A protein and the small-molecule ligand that binds it are described below.
Small molecule (SMILES): CC(=O)N[C@H]1[C@H](O[C@H]2[C@H](O)[C@@H](NC(C)=O)CO[C@@H]2CO)O[C@H](CO)[C@@H](O)[C@@H]1O

Binding-site contacts:
Ligand atom O5 contacts residue ASN12 of chain 9.A at 2.5 Å (h-bond).
Ligand atom C7 contacts residue ASN12 of chain 9.A at 4.3 Å.
Ligand atom N2 contacts residue ASN12 of chain 9.A at 4.0 Å.
Ligand atom C5 contacts residue ASN12 of chain 9.A at 3.9 Å.
Ligand atom C2 contacts residue ASN12 of chain 9.A at 3.5 Å.
Ligand atom O7 contacts residue ASN12 of chain 9.A at 4.2 Å.
Ligand atom C1 contacts residue ASN12 of chain 9.A at 2.1 Å.

Sequence of chain 9.A:
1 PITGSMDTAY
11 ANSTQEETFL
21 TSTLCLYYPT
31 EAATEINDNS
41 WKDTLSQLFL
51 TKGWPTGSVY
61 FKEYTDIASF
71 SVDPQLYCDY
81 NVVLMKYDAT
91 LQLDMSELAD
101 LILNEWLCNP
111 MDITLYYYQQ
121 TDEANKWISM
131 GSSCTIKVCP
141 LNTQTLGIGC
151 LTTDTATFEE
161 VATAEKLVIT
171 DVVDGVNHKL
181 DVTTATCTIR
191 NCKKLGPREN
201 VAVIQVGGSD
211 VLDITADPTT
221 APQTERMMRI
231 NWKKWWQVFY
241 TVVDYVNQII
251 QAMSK